A protein and the small-molecule ligand that binds it are described below.
Small molecule (SMILES): CC(C)C[C@H](N)C(=O)N[C@@H](CO)C(=O)N[C@@H](CO)C(=O)N1CCC[C@H]1C(=O)N[C@H](C(=O)N[C@H](C(=O)N[C@@H](CCCCN)C(=O)N[C@@H](CO)C(=O)N[C@@H](CC1=c2ccccc2=NC1)C(=O)O)[C@@H](C)O)C(C)C

Binding-site contacts:
Ligand atom CZ2 contacts residue ILE95 of chain 1.A at 3.5 Å (hydrophobic).
Ligand atom CB contacts residue TYR99 of chain 1.A at 3.3 Å (hydrophobic).
Ligand atom CD1 contacts residue ASN77 of chain 1.A at 3.3 Å.
Ligand atom NZ contacts residue ASP114 of chain 1.A at 3.1 Å (salt-bridge).
Ligand atom N contacts residue TYR171 of chain 1.A at 2.7 Å (h-bond).
Ligand atom N contacts residue ASN77 of chain 1.A at 2.9 Å (h-bond).
Ligand atom OG contacts residue ASN66 of chain 1.A at 2.9 Å (h-bond).
Ligand atom CE contacts residue TRP147 of chain 1.A at 3.4 Å (hydrophobic).
Ligand atom N contacts residue TYR7 of chain 1.A at 2.9 Å (h-bond).
Ligand atom NZ contacts residue TRP147 of chain 1.A at 3.5 Å.
Ligand atom CA contacts residue ASN66 of chain 1.A at 3.4 Å.
Ligand atom O contacts residue TYR159 of chain 1.A at 2.6 Å (h-bond).
Ligand atom OXT contacts residue THR143 of chain 1.A at 2.8 Å (h-bond).
Ligand atom CD contacts residue ARG97 of chain 1.A at 3.2 Å.
Ligand atom CA contacts residue ASN77 of chain 1.A at 3.5 Å.
Ligand atom O contacts residue TRP147 of chain 1.A at 2.8 Å (h-bond).
Ligand atom OG contacts residue GLU63 of chain 1.A at 2.9 Å (salt-bridge).
Ligand atom C contacts residue TYR84 of chain 1.A at 3.4 Å (hydrophobic).
Ligand atom N contacts residue TYR99 of chain 1.A at 3.0 Å (h-bond).
Ligand atom CA contacts residue TYR171 of chain 1.A at 3.5 Å (hydrophobic).
Ligand atom O contacts residue ILE80 of chain 1.A at 3.5 Å.
Ligand atom CA contacts residue TYR7 of chain 1.A at 3.3 Å (hydrophobic).
Ligand atom C contacts residue TYR7 of chain 1.A at 3.2 Å (hydrophobic).
Ligand atom CB contacts residue GLU63 of chain 1.A at 3.4 Å.
Ligand atom O contacts residue ASN66 of chain 1.A at 2.7 Å (h-bond).
Ligand atom OXT contacts residue TYR84 of chain 1.A at 2.6 Å (h-bond).
Ligand atom C contacts residue ASN66 of chain 1.A at 3.4 Å.
Ligand atom CH2 contacts residue TYR123 of chain 1.A at 3.5 Å (hydrophobic).
Ligand atom CA contacts residue TYR99 of chain 1.A at 3.5 Å (hydrophobic).
Ligand atom CD1 contacts residue GLU63 of chain 1.A at 3.4 Å.
Ligand atom N contacts residue GLU63 of chain 1.A at 2.8 Å (salt-bridge).
Ligand atom O contacts residue ASN77 of chain 1.A at 3.1 Å (h-bond).
Ligand atom CG contacts residue ASN77 of chain 1.A at 3.6 Å.
Ligand atom O contacts residue LYS146 of chain 1.A at 2.8 Å (salt-bridge).
Ligand atom NE1 contacts residue ASN77 of chain 1.A at 3.6 Å (h-bond).
Ligand atom OXT contacts residue LYS146 of chain 1.A at 3.6 Å.
Ligand atom CE3 contacts residue TYR123 of chain 1.A at 3.5 Å (hydrophobic).
Ligand atom N contacts residue TYR7 of chain 1.A at 3.3 Å (h-bond).
Ligand atom CZ3 contacts residue TYR123 of chain 1.A at 3.6 Å (hydrophobic).
Ligand atom O contacts residue TYR84 of chain 1.A at 3.5 Å (h-bond).

Sequence of chain 1.A:
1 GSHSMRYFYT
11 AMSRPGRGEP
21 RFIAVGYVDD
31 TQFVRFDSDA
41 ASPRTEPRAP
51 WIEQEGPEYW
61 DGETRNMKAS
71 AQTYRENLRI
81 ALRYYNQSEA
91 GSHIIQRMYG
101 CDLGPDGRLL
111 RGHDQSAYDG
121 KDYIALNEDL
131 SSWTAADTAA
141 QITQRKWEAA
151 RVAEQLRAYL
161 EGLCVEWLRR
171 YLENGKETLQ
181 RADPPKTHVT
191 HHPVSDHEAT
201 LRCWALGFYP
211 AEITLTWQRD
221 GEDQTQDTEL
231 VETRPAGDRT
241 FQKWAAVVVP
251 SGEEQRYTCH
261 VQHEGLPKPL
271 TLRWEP